The small molecule below binds the protein below.
Small molecule (SMILES): OCCCO

Sequence of chain 1.A:
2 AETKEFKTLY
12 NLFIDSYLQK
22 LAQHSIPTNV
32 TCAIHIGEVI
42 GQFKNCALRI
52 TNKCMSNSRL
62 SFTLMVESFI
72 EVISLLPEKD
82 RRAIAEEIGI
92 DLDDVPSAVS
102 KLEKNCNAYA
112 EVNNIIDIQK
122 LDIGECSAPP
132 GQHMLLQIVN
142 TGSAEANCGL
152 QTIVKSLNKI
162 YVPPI

Binding-site contacts:
Ligand atom C1 contacts residue GLU112 of chain 1.A at 3.2 Å.
Ligand atom C3 contacts residue ALA109 of chain 1.A at 2.9 Å (hydrophobic).
Ligand atom C2 contacts residue ALA109 of chain 1.A at 3.6 Å (hydrophobic).
Ligand atom C3 contacts residue ASN108 of chain 1.A at 3.1 Å.
Ligand atom C2 contacts residue ASN108 of chain 1.A at 3.7 Å.
Ligand atom O3 contacts residue ASN108 of chain 1.A at 4.3 Å.
Ligand atom C1 contacts residue ASN108 of chain 1.A at 2.9 Å.
Ligand atom C1 contacts residue ALA109 of chain 1.A at 3.6 Å (hydrophobic).
Ligand atom C2 contacts residue GLU112 of chain 1.A at 3.6 Å.
Ligand atom O3 contacts residue ALA109 of chain 1.A at 4.0 Å.
Ligand atom C3 contacts residue LYS105 of chain 1.A at 3.0 Å.
Ligand atom O1 contacts residue ASN108 of chain 1.A at 4.0 Å.
Ligand atom O1 contacts residue GLU112 of chain 1.A at 2.7 Å (salt-bridge).
Ligand atom O3 contacts residue LYS105 of chain 1.A at 3.2 Å (salt-bridge).